Sequence of chain 1.C:
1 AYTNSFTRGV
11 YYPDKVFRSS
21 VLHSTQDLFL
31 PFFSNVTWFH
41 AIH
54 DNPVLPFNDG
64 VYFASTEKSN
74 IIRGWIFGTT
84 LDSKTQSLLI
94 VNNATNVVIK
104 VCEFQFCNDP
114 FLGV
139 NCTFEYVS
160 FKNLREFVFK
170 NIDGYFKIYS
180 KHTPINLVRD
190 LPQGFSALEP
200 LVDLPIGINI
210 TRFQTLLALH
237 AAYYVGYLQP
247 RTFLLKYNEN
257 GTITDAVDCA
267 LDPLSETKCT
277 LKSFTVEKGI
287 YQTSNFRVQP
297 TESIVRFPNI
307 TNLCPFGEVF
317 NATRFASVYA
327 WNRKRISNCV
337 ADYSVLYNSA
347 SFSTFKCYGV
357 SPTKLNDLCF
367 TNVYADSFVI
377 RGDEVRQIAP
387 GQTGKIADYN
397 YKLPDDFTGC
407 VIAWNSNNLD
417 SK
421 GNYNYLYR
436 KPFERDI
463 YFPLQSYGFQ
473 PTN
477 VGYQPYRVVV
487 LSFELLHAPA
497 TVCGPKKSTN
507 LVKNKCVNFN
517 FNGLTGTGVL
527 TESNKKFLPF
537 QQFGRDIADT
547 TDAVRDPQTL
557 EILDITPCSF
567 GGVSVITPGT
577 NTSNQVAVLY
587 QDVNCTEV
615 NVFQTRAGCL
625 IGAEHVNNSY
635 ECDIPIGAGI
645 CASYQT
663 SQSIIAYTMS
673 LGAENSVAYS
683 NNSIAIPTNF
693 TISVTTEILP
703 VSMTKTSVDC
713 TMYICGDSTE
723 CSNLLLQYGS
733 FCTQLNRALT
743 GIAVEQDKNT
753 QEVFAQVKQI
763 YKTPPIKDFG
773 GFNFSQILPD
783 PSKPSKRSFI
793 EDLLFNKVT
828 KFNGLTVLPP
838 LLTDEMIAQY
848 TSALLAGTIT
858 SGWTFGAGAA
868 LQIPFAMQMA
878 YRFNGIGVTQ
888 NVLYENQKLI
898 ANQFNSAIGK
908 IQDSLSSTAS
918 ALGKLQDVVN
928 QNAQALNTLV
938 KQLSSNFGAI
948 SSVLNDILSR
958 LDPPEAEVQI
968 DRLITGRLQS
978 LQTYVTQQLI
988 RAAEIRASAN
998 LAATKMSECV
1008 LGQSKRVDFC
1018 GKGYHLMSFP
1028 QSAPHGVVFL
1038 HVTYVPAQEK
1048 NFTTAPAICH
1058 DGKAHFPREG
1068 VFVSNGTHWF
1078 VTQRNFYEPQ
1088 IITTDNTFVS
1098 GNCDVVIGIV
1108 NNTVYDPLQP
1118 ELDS

A protein and the small-molecule ligand that binds it are described below.
Small molecule (SMILES): CC(=O)N[C@H]1[C@H](O[C@H]2[C@H](O)[C@@H](NC(C)=O)CO[C@@H]2CO)O[C@H](CO)[C@@H](O)[C@@H]1O

Binding-site contacts:
Ligand atom C7 contacts residue LEU896 of chain 1.C at 4.0 Å (hydrophobic).
Ligand atom C3 contacts residue ASN691 of chain 1.C at 3.9 Å.
Ligand atom C1 contacts residue LEU896 of chain 1.C at 4.3 Å (hydrophobic).
Ligand atom O6 contacts residue GLN900 of chain 1.C at 3.9 Å.
Ligand atom C5 contacts residue LEU896 of chain 1.C at 4.2 Å (hydrophobic).
Ligand atom C8 contacts residue ASN691 of chain 1.C at 4.4 Å.
Ligand atom C1 contacts residue ASN691 of chain 1.C at 1.5 Å.
Ligand atom O7 contacts residue ASN691 of chain 1.C at 3.4 Å (h-bond).
Ligand atom C8 contacts residue LEU896 of chain 1.C at 4.0 Å (hydrophobic).
Ligand atom C5 contacts residue ASN691 of chain 1.C at 3.8 Å.
Ligand atom C4 contacts residue ASN691 of chain 1.C at 4.3 Å.
Ligand atom C7 contacts residue ASN691 of chain 1.C at 3.3 Å.
Ligand atom O7 contacts residue LEU896 of chain 1.C at 3.6 Å.
Ligand atom O7 contacts residue GLN1045 of chain 1.C at 4.1 Å.
Ligand atom C2 contacts residue ASN691 of chain 1.C at 2.5 Å.
Ligand atom O4 contacts residue LEU896 of chain 1.C at 4.2 Å.
Ligand atom O5 contacts residue ASN691 of chain 1.C at 2.4 Å (h-bond).
Ligand atom N2 contacts residue ASN691 of chain 1.C at 2.9 Å (h-bond).